Sequence of chain 3.D:
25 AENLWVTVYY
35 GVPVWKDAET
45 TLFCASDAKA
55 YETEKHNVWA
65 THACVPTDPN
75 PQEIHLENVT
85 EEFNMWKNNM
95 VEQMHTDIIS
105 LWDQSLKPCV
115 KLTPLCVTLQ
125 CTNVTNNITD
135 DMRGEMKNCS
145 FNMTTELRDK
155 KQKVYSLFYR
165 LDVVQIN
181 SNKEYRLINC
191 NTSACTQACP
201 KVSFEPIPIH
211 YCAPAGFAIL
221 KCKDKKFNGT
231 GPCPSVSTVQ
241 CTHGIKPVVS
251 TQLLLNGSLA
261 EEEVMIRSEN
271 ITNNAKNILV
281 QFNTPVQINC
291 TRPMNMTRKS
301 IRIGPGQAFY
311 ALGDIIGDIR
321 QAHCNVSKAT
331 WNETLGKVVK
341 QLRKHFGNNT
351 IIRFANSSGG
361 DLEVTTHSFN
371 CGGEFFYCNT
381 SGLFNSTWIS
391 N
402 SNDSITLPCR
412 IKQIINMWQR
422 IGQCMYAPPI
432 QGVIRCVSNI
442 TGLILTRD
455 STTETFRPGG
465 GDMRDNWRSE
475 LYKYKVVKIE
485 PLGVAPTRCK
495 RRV

The protein below binds the small molecule below.
Small molecule (SMILES): CC(=O)N[C@@H]1[C@@H](O)[C@H](O)[C@@H](CO)O[C@H]1O

Binding-site contacts:
Ligand atom C8 contacts residue THR272 of chain 3.D at 4.4 Å.
Ligand atom C2 contacts residue ASN270 of chain 3.D at 2.5 Å.
Ligand atom C5 contacts residue ASN270 of chain 3.D at 3.7 Å.
Ligand atom O7 contacts residue ASN270 of chain 3.D at 4.1 Å.
Ligand atom C6 contacts residue THR272 of chain 3.D at 4.3 Å.
Ligand atom C1 contacts residue THR272 of chain 3.D at 3.1 Å.
Ligand atom O6 contacts residue THR272 of chain 3.D at 4.4 Å.
Ligand atom C8 contacts residue ASN270 of chain 3.D at 3.3 Å.
Ligand atom O5 contacts residue ASN270 of chain 3.D at 2.3 Å (h-bond).
Ligand atom O5 contacts residue ASN273 of chain 3.D at 3.5 Å.
Ligand atom N2 contacts residue ASN270 of chain 3.D at 3.0 Å (h-bond).
Ligand atom C1 contacts residue ASN270 of chain 3.D at 1.4 Å.
Ligand atom O6 contacts residue ASN273 of chain 3.D at 3.6 Å (h-bond).
Ligand atom O6 contacts residue ASN270 of chain 3.D at 4.5 Å.
Ligand atom O5 contacts residue THR272 of chain 3.D at 3.1 Å (h-bond).
Ligand atom C7 contacts residue ASN270 of chain 3.D at 3.5 Å.
Ligand atom C3 contacts residue ASN270 of chain 3.D at 3.8 Å.
Ligand atom C1 contacts residue ASN273 of chain 3.D at 4.0 Å.
Ligand atom C5 contacts residue THR272 of chain 3.D at 3.6 Å.
Ligand atom C4 contacts residue ASN270 of chain 3.D at 4.2 Å.